Binding-site contacts:
Ligand atom C8 contacts residue GLN577 of chain 1.B at 3.7 Å.
Ligand atom N2 contacts residue ASN328 of chain 1.B at 2.9 Å (h-bond).
Ligand atom C1 contacts residue ASN328 of chain 1.B at 1.4 Å.
Ligand atom O5 contacts residue ASN328 of chain 1.B at 2.4 Å (h-bond).
Ligand atom C4 contacts residue ASN328 of chain 1.B at 4.2 Å.
Ligand atom O7 contacts residue ASN328 of chain 1.B at 3.2 Å (h-bond).
Ligand atom O7 contacts residue GLN577 of chain 1.B at 4.3 Å.
Ligand atom C3 contacts residue ASN328 of chain 1.B at 3.8 Å.
Ligand atom C2 contacts residue ASN328 of chain 1.B at 2.5 Å.
Ligand atom C5 contacts residue ASN328 of chain 1.B at 3.7 Å.
Ligand atom C7 contacts residue ASN328 of chain 1.B at 3.3 Å.
Ligand atom C8 contacts residue ASN328 of chain 1.B at 4.4 Å.

Sequence of chain 1.B:
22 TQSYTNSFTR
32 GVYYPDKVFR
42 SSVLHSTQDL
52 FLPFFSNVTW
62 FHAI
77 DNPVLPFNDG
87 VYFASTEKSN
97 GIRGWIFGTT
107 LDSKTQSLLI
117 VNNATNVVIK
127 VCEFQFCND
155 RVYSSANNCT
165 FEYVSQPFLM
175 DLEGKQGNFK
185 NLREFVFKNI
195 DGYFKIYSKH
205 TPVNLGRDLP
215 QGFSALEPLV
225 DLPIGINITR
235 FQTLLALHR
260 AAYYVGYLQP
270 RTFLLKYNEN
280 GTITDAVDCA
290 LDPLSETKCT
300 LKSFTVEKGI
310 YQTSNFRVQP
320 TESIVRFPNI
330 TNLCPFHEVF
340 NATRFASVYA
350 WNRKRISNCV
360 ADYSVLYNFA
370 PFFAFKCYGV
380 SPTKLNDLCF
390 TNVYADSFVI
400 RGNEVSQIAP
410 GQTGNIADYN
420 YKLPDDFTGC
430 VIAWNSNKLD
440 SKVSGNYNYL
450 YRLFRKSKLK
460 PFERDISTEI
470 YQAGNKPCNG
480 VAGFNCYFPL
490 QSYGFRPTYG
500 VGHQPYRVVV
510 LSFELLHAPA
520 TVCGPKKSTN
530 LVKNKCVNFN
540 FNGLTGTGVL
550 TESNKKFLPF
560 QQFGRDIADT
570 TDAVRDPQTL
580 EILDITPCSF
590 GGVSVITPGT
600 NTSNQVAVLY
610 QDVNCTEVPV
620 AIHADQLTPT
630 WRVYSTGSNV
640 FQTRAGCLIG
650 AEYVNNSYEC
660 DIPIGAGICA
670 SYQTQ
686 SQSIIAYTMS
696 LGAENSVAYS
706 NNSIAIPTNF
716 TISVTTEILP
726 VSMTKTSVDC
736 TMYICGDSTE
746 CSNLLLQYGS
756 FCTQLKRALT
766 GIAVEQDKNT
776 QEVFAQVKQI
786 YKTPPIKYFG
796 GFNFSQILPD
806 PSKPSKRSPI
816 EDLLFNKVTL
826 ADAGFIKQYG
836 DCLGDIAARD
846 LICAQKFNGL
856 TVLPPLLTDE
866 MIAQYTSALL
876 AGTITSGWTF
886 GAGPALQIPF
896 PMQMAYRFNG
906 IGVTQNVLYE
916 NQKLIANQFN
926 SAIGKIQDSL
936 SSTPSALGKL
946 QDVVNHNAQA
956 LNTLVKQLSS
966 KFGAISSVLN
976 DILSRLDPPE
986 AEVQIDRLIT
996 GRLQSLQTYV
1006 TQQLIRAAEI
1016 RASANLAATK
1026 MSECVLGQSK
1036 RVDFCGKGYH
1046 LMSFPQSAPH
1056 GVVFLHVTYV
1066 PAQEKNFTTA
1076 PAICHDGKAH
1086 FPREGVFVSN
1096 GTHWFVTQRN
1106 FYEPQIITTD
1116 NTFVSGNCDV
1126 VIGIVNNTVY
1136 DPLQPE

A protein and the small-molecule ligand that binds it are described below.
Small molecule (SMILES): CC(=O)N[C@@H]1[C@@H](O)[C@H](O)[C@@H](CO)O[C@H]1O